Sequence of chain 4.A:
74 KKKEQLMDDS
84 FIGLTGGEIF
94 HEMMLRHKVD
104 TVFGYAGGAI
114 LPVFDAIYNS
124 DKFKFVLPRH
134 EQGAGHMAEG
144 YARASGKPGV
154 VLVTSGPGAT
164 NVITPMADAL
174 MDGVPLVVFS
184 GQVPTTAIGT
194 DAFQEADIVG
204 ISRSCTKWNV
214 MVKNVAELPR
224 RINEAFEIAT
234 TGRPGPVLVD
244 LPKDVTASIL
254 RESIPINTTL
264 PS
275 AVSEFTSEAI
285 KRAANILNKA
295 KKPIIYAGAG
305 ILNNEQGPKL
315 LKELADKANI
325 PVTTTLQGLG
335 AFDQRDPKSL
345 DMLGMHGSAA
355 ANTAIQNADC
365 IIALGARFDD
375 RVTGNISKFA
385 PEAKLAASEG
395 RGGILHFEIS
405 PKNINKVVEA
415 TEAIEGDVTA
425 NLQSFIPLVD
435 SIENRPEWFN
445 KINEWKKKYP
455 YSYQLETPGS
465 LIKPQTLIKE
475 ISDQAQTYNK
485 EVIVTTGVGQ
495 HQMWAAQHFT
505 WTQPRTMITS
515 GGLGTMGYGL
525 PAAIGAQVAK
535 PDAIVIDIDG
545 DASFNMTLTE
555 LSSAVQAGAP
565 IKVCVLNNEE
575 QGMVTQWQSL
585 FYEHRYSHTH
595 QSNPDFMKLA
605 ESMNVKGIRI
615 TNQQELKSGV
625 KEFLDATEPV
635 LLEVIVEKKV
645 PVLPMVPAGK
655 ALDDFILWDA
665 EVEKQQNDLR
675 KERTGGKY

Binding-site contacts:
Ligand atom C25 contacts residue PHE196 of chain 1.A at 3.8 Å (hydrophobic).
Ligand atom N15 contacts residue TRP581 of chain 4.A at 3.4 Å.
Ligand atom C02 contacts residue ARG375 of chain 4.A at 3.5 Å.
Ligand atom C16 contacts residue TRP581 of chain 4.A at 3.3 Å (hydrophobic).
Ligand atom C23 contacts residue VAL578 of chain 4.A at 3.6 Å (hydrophobic).
Ligand atom C01 contacts residue ALA190 of chain 1.A at 3.6 Å (hydrophobic).
Ligand atom C25 contacts residue FAD1 of chain 4.B at 3.4 Å.
Ligand atom O12 contacts residue ALA652 of chain 4.A at 3.5 Å.
Ligand atom C03 contacts residue PRO187 of chain 1.A at 3.7 Å (hydrophobic).
Ligand atom O12 contacts residue ARG375 of chain 4.A at 3.2 Å (salt-bridge).
Ligand atom C23 contacts residue GLY111 of chain 1.A at 3.7 Å.
Ligand atom C17 contacts residue MET577 of chain 4.A at 3.7 Å (hydrophobic).
Ligand atom C18 contacts residue TRP581 of chain 4.A at 3.6 Å (hydrophobic).
Ligand atom C07 contacts residue PHE196 of chain 1.A at 3.4 Å (hydrophobic).
Ligand atom N19 contacts residue GLY111 of chain 1.A at 3.4 Å.
Ligand atom N09 contacts residue LYS246 of chain 1.A at 3.1 Å (salt-bridge).
Ligand atom N21 contacts residue TRP581 of chain 4.A at 3.2 Å (h-bond).
Ligand atom C01 contacts residue ASP374 of chain 4.A at 3.4 Å.
Ligand atom O11 contacts residue ALA652 of chain 4.A at 3.2 Å.
Ligand atom O11 contacts residue LYS246 of chain 1.A at 2.8 Å (salt-bridge).
Ligand atom CL contacts residue ALA112 of chain 1.A at 3.7 Å.
Ligand atom N19 contacts residue TRP581 of chain 4.A at 3.5 Å (h-bond).
Ligand atom C07 contacts residue VAL186 of chain 1.A at 3.6 Å (hydrophobic).
Ligand atom O24 contacts residue MET349 of chain 4.A at 3.6 Å.
Ligand atom O22 contacts residue MET577 of chain 4.A at 3.5 Å (h-bond).
Ligand atom N14 contacts residue TRP581 of chain 4.A at 3.8 Å.
Ligand atom C17 contacts residue TRP581 of chain 4.A at 3.6 Å (hydrophobic).
Ligand atom O24 contacts residue ARG375 of chain 4.A at 3.3 Å (salt-bridge).
Ligand atom C13 contacts residue TRP581 of chain 4.A at 3.7 Å (hydrophobic).
Ligand atom C02 contacts residue PRO187 of chain 1.A at 3.8 Å (hydrophobic).
Ligand atom S10 contacts residue LYS246 of chain 1.A at 3.4 Å (salt-bridge).
Ligand atom C06 contacts residue VAL186 of chain 1.A at 3.6 Å (hydrophobic).
Ligand atom C23 contacts residue MET577 of chain 4.A at 3.7 Å (hydrophobic).
Ligand atom C03 contacts residue ARG375 of chain 4.A at 3.5 Å.
Ligand atom C20 contacts residue TRP581 of chain 4.A at 3.1 Å (hydrophobic).
Ligand atom O24 contacts residue PHE196 of chain 1.A at 3.7 Å.
Ligand atom C06 contacts residue PHE196 of chain 1.A at 3.3 Å (hydrophobic).
Ligand atom O24 contacts residue TRP581 of chain 4.A at 3.7 Å.
Ligand atom N14 contacts residue ARG375 of chain 4.A at 3.0 Å (salt-bridge).
Ligand atom C23 contacts residue TRP581 of chain 4.A at 3.8 Å (hydrophobic).

Sequence of chain 1.A:
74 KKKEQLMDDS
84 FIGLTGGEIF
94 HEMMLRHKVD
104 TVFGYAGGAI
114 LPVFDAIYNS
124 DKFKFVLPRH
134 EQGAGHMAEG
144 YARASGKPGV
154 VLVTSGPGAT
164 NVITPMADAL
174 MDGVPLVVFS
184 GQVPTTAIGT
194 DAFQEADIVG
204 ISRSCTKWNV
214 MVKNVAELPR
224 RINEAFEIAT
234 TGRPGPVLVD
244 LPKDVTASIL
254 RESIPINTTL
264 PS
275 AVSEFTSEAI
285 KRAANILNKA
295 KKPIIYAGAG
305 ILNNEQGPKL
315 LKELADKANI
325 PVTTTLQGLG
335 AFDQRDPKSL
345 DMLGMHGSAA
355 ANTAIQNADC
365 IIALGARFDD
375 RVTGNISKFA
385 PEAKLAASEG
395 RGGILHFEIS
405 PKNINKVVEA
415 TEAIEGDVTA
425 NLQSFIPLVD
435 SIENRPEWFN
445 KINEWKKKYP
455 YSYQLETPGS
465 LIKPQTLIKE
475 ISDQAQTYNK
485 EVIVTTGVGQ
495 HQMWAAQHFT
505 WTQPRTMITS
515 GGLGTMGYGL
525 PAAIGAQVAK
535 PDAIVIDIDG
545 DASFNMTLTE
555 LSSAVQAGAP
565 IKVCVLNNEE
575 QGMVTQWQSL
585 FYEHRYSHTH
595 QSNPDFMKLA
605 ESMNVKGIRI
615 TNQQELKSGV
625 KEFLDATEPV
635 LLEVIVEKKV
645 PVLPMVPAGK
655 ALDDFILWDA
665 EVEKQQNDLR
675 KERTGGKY

This protein binds this small molecule.
Small molecule (SMILES): COc1cc(OC)n2nc(S(=O)(=O)Nc3c(Cl)ccc(C)c3Cl)nc2n1